This protein binds this small molecule.
Small molecule (SMILES): Cn1nc(-c2cccs2)cc1N

Sequence of chain 1.A:
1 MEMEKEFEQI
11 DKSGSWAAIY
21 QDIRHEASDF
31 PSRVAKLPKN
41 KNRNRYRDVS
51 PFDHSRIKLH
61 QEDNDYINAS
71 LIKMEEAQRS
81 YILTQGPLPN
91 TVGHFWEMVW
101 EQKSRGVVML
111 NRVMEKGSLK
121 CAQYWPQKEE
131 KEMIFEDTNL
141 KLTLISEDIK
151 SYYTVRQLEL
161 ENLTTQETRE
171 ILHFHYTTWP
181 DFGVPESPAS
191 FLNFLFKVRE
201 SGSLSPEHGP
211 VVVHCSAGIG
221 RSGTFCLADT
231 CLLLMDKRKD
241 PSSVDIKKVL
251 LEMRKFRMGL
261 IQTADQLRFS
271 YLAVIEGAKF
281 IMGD

Binding-site contacts:
Ligand atom C9 contacts residue GLN157 of chain 1.A at 3.1 Å.
Ligand atom C8 contacts residue GLU170 of chain 1.A at 1.7 Å.
Ligand atom C8 contacts residue GLN157 of chain 1.A at 3.5 Å.
Ligand atom C1 contacts residue ILE145 of chain 1.A at 3.7 Å (hydrophobic).
Ligand atom C5 contacts residue ILE145 of chain 1.A at 3.6 Å (hydrophobic).
Ligand atom N3 contacts residue ILE145 of chain 1.A at 3.9 Å.
Ligand atom C8 contacts residue LEU172 of chain 1.A at 4.5 Å (hydrophobic).
Ligand atom C2 contacts residue ILE145 of chain 1.A at 3.9 Å (hydrophobic).
Ligand atom S7 contacts residue LEU158 of chain 1.A at 2.9 Å (h-bond).
Ligand atom N12 contacts residue GLU159 of chain 1.A at 4.0 Å.
Ligand atom C6 contacts residue GLU170 of chain 1.A at 3.4 Å.
Ligand atom C11 contacts residue ILE145 of chain 1.A at 4.5 Å (hydrophobic).
Ligand atom N4 contacts residue ILE145 of chain 1.A at 3.4 Å.
Ligand atom S7 contacts residue GLN157 of chain 1.A at 4.0 Å.
Ligand atom S7 contacts residue ILE145 of chain 1.A at 3.9 Å.
Ligand atom C10 contacts residue GLU170 of chain 1.A at 2.6 Å.
Ligand atom S7 contacts residue GLU170 of chain 1.A at 2.7 Å.
Ligand atom S7 contacts residue GLU159 of chain 1.A at 4.2 Å.
Ligand atom C9 contacts residue GLU170 of chain 1.A at 1.7 Å.
Ligand atom N12 contacts residue ILE145 of chain 1.A at 4.2 Å.
Ligand atom C8 contacts residue ILE171 of chain 1.A at 4.3 Å (hydrophobic).
Ligand atom S7 contacts residue ILE171 of chain 1.A at 4.5 Å.
Ligand atom C1 contacts residue GLU159 of chain 1.A at 4.3 Å.
Ligand atom C10 contacts residue GLN157 of chain 1.A at 3.6 Å.
Ligand atom C8 contacts residue LEU158 of chain 1.A at 3.7 Å (hydrophobic).
Ligand atom C6 contacts residue ILE145 of chain 1.A at 4.0 Å (hydrophobic).